Sequence of chain 1.A:
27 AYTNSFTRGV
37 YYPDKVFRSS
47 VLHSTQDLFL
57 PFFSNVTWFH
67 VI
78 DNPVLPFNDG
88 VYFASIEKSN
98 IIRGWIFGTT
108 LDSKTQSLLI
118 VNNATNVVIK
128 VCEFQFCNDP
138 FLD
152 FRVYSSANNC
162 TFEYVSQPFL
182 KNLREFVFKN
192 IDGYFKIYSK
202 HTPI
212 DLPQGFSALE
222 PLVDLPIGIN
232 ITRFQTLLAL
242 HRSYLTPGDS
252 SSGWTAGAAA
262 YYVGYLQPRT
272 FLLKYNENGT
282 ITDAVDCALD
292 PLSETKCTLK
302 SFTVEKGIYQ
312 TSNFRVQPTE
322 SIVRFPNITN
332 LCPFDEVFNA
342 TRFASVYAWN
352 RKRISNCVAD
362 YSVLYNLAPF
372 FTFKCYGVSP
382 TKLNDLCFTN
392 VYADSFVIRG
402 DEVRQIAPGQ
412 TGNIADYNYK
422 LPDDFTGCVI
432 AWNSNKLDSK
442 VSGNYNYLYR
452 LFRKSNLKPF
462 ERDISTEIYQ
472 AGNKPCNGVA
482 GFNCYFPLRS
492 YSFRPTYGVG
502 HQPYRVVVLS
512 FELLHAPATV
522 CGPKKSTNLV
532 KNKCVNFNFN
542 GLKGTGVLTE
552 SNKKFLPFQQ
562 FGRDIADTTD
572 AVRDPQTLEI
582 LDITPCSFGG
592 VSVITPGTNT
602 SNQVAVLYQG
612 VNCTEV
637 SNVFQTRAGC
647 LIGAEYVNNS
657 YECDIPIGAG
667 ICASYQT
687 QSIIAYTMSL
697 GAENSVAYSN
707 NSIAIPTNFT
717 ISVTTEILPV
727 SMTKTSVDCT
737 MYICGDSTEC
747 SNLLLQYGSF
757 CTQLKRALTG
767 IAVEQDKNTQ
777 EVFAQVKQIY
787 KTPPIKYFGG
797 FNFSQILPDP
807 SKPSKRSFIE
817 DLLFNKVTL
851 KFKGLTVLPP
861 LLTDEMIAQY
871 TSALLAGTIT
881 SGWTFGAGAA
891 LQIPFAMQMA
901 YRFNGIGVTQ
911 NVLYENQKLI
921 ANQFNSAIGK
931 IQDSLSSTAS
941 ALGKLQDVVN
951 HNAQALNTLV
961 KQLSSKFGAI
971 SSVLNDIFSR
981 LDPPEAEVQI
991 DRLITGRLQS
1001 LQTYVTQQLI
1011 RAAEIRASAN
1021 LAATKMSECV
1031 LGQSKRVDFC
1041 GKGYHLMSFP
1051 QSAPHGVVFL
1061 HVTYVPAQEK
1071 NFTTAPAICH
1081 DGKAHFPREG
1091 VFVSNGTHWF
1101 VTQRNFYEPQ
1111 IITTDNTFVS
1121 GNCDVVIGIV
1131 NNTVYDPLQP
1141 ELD

Binding-site contacts:
Ligand atom C7 contacts residue ASN1131 of chain 1.A at 4.0 Å.
Ligand atom O5 contacts residue ASN1131 of chain 1.A at 2.7 Å (h-bond).
Ligand atom N2 contacts residue ASN1131 of chain 1.A at 3.0 Å (h-bond).
Ligand atom C1 contacts residue ASN1131 of chain 1.A at 1.6 Å.
Ligand atom C3 contacts residue ASN1131 of chain 1.A at 4.0 Å.
Ligand atom O6 contacts residue ILE1129 of chain 1.A at 4.2 Å.
Ligand atom C5 contacts residue ASN1131 of chain 1.A at 3.9 Å.
Ligand atom C2 contacts residue ASN1131 of chain 1.A at 2.8 Å.

The protein below binds the small molecule below.
Small molecule (SMILES): CC(=O)N[C@@H]1[C@@H](O)[C@H](O)[C@@H](CO)O[C@H]1O